A protein and the small-molecule ligand that binds it are described below.
Small molecule (SMILES): CC(=O)N[C@H]1[C@H](O[C@H]2[C@H](O)[C@@H](NC(C)=O)CO[C@@H]2CO)O[C@H](CO)[C@@H](O)[C@@H]1O

Binding-site contacts:
Ligand atom C5 contacts residue SER790 of chain 1.A at 4.0 Å.
Ligand atom C7 contacts residue ASN788 of chain 1.A at 3.3 Å.
Ligand atom C1 contacts residue SER790 of chain 1.A at 3.4 Å.
Ligand atom O5 contacts residue ASN788 of chain 1.A at 2.5 Å (h-bond).
Ligand atom O5 contacts residue SER790 of chain 1.A at 2.8 Å (h-bond).
Ligand atom O6 contacts residue ASN788 of chain 1.A at 3.9 Å.
Ligand atom C8 contacts residue ASN788 of chain 1.A at 4.4 Å.
Ligand atom C5 contacts residue ASN788 of chain 1.A at 3.4 Å.
Ligand atom C2 contacts residue ASN788 of chain 1.A at 2.4 Å.
Ligand atom O6 contacts residue SER790 of chain 1.A at 4.3 Å.
Ligand atom C1 contacts residue ASN788 of chain 1.A at 1.4 Å.
Ligand atom C4 contacts residue ASN788 of chain 1.A at 4.1 Å.
Ligand atom C6 contacts residue ASN788 of chain 1.A at 3.5 Å.
Ligand atom N2 contacts residue ASN788 of chain 1.A at 3.1 Å (h-bond).
Ligand atom O7 contacts residue ASN788 of chain 1.A at 2.9 Å (h-bond).
Ligand atom C3 contacts residue ASN788 of chain 1.A at 3.7 Å.

Sequence of chain 1.A:
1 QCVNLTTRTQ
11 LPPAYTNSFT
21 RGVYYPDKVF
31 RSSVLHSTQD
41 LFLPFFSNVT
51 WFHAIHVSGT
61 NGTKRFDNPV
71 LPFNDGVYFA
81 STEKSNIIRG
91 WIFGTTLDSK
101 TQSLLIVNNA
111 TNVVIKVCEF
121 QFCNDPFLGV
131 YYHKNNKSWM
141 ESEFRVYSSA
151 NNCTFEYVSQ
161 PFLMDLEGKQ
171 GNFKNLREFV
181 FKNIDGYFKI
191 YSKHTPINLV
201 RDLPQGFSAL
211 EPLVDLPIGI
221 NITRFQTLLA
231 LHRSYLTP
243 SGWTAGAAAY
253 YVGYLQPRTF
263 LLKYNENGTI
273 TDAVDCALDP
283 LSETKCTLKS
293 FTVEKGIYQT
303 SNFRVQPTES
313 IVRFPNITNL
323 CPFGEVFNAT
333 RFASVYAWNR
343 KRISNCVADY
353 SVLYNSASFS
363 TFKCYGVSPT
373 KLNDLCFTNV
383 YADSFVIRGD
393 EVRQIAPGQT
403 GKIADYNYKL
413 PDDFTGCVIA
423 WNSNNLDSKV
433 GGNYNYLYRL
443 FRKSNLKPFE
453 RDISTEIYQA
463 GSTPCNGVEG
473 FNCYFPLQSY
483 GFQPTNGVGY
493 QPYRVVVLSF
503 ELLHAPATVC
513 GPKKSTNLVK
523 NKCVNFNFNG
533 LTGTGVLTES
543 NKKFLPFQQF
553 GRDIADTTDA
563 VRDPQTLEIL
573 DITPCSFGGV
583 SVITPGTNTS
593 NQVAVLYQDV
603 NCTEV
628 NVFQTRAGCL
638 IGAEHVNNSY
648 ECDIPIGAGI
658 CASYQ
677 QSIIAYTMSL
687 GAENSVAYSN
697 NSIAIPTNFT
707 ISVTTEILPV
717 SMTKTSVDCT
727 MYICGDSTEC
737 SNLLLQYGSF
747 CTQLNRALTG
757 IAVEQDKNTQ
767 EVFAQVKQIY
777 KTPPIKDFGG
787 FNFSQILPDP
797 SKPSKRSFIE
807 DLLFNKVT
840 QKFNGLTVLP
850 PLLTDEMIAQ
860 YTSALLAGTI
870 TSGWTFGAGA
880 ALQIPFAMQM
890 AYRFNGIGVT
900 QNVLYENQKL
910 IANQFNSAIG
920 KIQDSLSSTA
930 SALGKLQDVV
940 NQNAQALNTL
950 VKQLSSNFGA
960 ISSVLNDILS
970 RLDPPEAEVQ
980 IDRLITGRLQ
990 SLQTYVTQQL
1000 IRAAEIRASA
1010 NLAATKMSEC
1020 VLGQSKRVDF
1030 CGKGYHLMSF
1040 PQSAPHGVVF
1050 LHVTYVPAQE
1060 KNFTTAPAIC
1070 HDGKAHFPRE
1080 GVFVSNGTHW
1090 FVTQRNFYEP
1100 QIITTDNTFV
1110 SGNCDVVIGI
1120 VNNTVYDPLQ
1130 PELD